Binding-site contacts:
Ligand atom C15 contacts residue GLU124 of chain 2.A at 3.8 Å.
Ligand atom C24 contacts residue ALA123 of chain 2.A at 3.2 Å (hydrophobic).
Ligand atom C2 contacts residue GLN122 of chain 2.A at 2.8 Å.
Ligand atom C19 contacts residue GLN122 of chain 2.A at 3.4 Å.
Ligand atom C14 contacts residue GLU124 of chain 2.A at 4.3 Å.
Ligand atom AS contacts residue GLN122 of chain 2.A at 3.6 Å.
Ligand atom C13 contacts residue GLN122 of chain 2.A at 3.7 Å.
Ligand atom C23 contacts residue ALA123 of chain 2.A at 3.3 Å (hydrophobic).
Ligand atom C4 contacts residue GLN122 of chain 2.A at 2.9 Å.
Ligand atom C24 contacts residue GLN122 of chain 2.A at 2.8 Å.
Ligand atom C17 contacts residue ALA123 of chain 2.A at 4.1 Å (hydrophobic).
Ligand atom C16 contacts residue ASP121 of chain 2.A at 4.4 Å.
Ligand atom C17 contacts residue ASP121 of chain 2.A at 3.2 Å.
Ligand atom C23 contacts residue GLN122 of chain 2.A at 3.7 Å.
Ligand atom C6 contacts residue GLN122 of chain 2.A at 4.2 Å.
Ligand atom C5 contacts residue GLN122 of chain 2.A at 4.3 Å.
Ligand atom C21 contacts residue ALA82 of chain 1.A at 3.5 Å (hydrophobic).
Ligand atom C3 contacts residue TRP86 of chain 1.A at 3.8 Å (hydrophobic).
Ligand atom C18 contacts residue GLN122 of chain 2.A at 3.5 Å.
Ligand atom C24 contacts residue GLU124 of chain 2.A at 4.3 Å.
Ligand atom C17 contacts residue GLN122 of chain 2.A at 4.0 Å.
Ligand atom C16 contacts residue GLU124 of chain 2.A at 4.1 Å.
Ligand atom C8 contacts residue ALA82 of chain 1.A at 3.6 Å (hydrophobic).
Ligand atom C3 contacts residue GLN122 of chain 2.A at 2.6 Å.
Ligand atom C1 contacts residue GLN122 of chain 2.A at 3.2 Å.
Ligand atom C20 contacts residue ALA82 of chain 1.A at 3.3 Å (hydrophobic).
Ligand atom C18 contacts residue ALA123 of chain 2.A at 4.0 Å (hydrophobic).
Ligand atom C4 contacts residue TRP85 of chain 1.A at 3.9 Å (hydrophobic).
Ligand atom C18 contacts residue ASP121 of chain 2.A at 3.7 Å.
Ligand atom C16 contacts residue ALA123 of chain 2.A at 4.1 Å (hydrophobic).
Ligand atom C1 contacts residue TRP85 of chain 1.A at 4.2 Å (hydrophobic).
Ligand atom C5 contacts residue TRP85 of chain 1.A at 4.4 Å (hydrophobic).
Ligand atom C15 contacts residue ALA123 of chain 2.A at 4.2 Å (hydrophobic).
Ligand atom C22 contacts residue THR128 of chain 2.A at 3.9 Å.
Ligand atom C2 contacts residue TRP86 of chain 1.A at 4.1 Å (hydrophobic).
Ligand atom C9 contacts residue ALA82 of chain 1.A at 3.6 Å (hydrophobic).
Ligand atom C3 contacts residue TRP85 of chain 1.A at 3.7 Å (hydrophobic).
Ligand atom C23 contacts residue MET132 of chain 2.A at 4.3 Å (hydrophobic).
Ligand atom C2 contacts residue TRP85 of chain 1.A at 3.7 Å (hydrophobic).
Ligand atom C23 contacts residue THR128 of chain 2.A at 3.6 Å.

Sequence of chain 1.A:
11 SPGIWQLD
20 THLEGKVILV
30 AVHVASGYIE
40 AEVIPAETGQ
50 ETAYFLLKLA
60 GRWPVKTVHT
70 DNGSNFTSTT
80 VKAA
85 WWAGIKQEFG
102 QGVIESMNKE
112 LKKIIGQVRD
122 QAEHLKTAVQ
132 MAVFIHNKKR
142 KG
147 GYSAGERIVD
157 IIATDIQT

Sequence of chain 2.A:
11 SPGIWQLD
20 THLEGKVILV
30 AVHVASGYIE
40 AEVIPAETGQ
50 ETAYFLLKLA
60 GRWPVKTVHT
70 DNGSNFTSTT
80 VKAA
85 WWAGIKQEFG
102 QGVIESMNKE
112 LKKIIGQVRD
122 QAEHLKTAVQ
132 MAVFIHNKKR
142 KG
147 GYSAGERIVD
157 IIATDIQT

The protein below binds the small molecule below.
Small molecule (SMILES): c1ccc([As+](c2ccccc2)(c2ccccc2)c2ccccc2)cc1